Binding-site contacts:
Ligand atom CE2 contacts residue PHE91 of chain 1.A at 4.0 Å (hydrophobic).
Ligand atom CB contacts residue WHL1 of chain 1.G at 3.6 Å.
Ligand atom CB contacts residue PRO101 of chain 1.A at 4.0 Å (hydrophobic).
Ligand atom CD2 contacts residue PHE91 of chain 1.A at 3.6 Å (hydrophobic).
Ligand atom CG contacts residue THR138 of chain 1.A at 3.6 Å.
Ligand atom CA contacts residue WHL1 of chain 1.G at 3.5 Å.
Ligand atom O contacts residue WHL1 of chain 1.G at 3.9 Å.
Ligand atom SG contacts residue WHL1 of chain 1.G at 1.8 Å.
Ligand atom CZ contacts residue GLU139 of chain 1.A at 3.9 Å.
Ligand atom CB contacts residue WHL1 of chain 1.G at 4.0 Å.
Ligand atom CZ contacts residue ASN137 of chain 1.A at 3.4 Å.
Ligand atom CZ contacts residue PHE91 of chain 1.A at 3.8 Å (hydrophobic).
Ligand atom CE2 contacts residue THR138 of chain 1.A at 3.8 Å.
Ligand atom N contacts residue WHL1 of chain 1.G at 3.9 Å.
Ligand atom CG contacts residue PHE91 of chain 1.A at 3.5 Å (hydrophobic).
Ligand atom CD1 contacts residue THR138 of chain 1.A at 3.7 Å.
Ligand atom CD1 contacts residue GLY140 of chain 1.A at 3.6 Å.
Ligand atom CE2 contacts residue ASN137 of chain 1.A at 3.3 Å.
Ligand atom CZ contacts residue GLN86 of chain 1.A at 3.0 Å.
Ligand atom CD1 contacts residue ALA94 of chain 1.A at 3.6 Å (hydrophobic).
Ligand atom CD2 contacts residue TYR108 of chain 1.A at 3.4 Å (hydrophobic).
Ligand atom CD1 contacts residue PHE91 of chain 1.A at 3.8 Å (hydrophobic).
Ligand atom CE1 contacts residue ALA94 of chain 1.A at 3.9 Å (hydrophobic).
Ligand atom CE1 contacts residue GLN86 of chain 1.A at 3.7 Å.
Ligand atom CE2 contacts residue GLN86 of chain 1.A at 3.9 Å.
Ligand atom CZ contacts residue ILE136 of chain 1.A at 3.8 Å (hydrophobic).
Ligand atom CE1 contacts residue PHE91 of chain 1.A at 3.7 Å (hydrophobic).
Ligand atom CZ contacts residue THR138 of chain 1.A at 3.7 Å.
Ligand atom SG contacts residue PRO101 of chain 1.A at 4.0 Å.
Ligand atom CB contacts residue WHL1 of chain 1.G at 2.6 Å.
Ligand atom CE2 contacts residue ILE136 of chain 1.A at 3.8 Å (hydrophobic).
Ligand atom CE1 contacts residue GLU139 of chain 1.A at 3.7 Å.
Ligand atom O contacts residue WHL1 of chain 1.G at 3.9 Å.
Ligand atom SG contacts residue PHE91 of chain 1.A at 3.4 Å.
Ligand atom CE1 contacts residue LYS90 of chain 1.A at 3.8 Å.
Ligand atom CD1 contacts residue TYR108 of chain 1.A at 3.8 Å (hydrophobic).
Ligand atom CA contacts residue WHL1 of chain 1.G at 3.5 Å.
Ligand atom CB contacts residue PHE91 of chain 1.A at 3.8 Å (hydrophobic).
Ligand atom CD2 contacts residue THR138 of chain 1.A at 3.9 Å.
Ligand atom O contacts residue LEU104 of chain 1.A at 3.7 Å.

Sequence of chain 1.A:
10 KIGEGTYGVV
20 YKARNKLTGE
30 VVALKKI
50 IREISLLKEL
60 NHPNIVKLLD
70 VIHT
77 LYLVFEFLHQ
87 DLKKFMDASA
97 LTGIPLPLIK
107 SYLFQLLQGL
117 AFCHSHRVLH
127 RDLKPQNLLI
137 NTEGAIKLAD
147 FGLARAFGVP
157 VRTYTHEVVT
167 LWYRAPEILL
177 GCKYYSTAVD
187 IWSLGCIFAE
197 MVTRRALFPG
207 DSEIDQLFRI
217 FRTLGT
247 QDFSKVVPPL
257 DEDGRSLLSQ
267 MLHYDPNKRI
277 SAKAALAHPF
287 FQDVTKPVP

The small molecule below binds the protein below.
Small molecule (SMILES): CC(=O)N[C@@H](Cc1ccccc1)C(=O)N[C@@H](CCC(=O)O)C(=O)N[C@@H](CS)C(=O)N[C@@H](CC(C)C)C(=O)N[C@@H](CC(=O)O)C(=O)N[C@@H](C)C(=O)N[C@@H](Cc1ccccc1)C(=O)N[C@@H](Cc1ccccc1)C(=O)N[C@@H](CO)C(=O)N[C@H](C=O)CS